Sequence of chain 1.A:
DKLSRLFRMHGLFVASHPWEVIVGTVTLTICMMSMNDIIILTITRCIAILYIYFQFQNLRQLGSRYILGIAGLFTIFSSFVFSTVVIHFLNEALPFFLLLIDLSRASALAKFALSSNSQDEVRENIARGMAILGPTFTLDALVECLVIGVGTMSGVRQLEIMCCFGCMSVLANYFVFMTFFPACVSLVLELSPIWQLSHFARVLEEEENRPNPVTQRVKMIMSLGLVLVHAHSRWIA

Binding-site contacts:
Ligand atom CAO contacts residue LEU274 of chain 1.A at 4.3 Å (hydrophobic).
Ligand atom CBA contacts residue VAL275 of chain 1.A at 4.5 Å (hydrophobic).
Ligand atom CAI contacts residue TYR114 of chain 1.B at 4.0 Å (hydrophobic).
Ligand atom CBA contacts residue PHE128 of chain 1.B at 4.0 Å (hydrophobic).
Ligand atom CAZ contacts residue TYR114 of chain 1.B at 3.8 Å (hydrophobic).
Ligand atom CAA contacts residue CYS106 of chain 1.B at 4.0 Å (hydrophobic).
Ligand atom CAP contacts residue ALA110 of chain 1.B at 4.4 Å (hydrophobic).
Ligand atom CAV contacts residue TYR114 of chain 1.B at 3.9 Å (hydrophobic).
Ligand atom CAU contacts residue TYR113 of chain 1.B at 4.2 Å (hydrophobic).
Ligand atom CAA contacts residue ALA110 of chain 1.B at 4.3 Å (hydrophobic).
Ligand atom CAB contacts residue CYS106 of chain 1.B at 4.1 Å (hydrophobic).
Ligand atom CAE contacts residue TYR113 of chain 1.B at 3.6 Å (hydrophobic).
Ligand atom CAB contacts residue PHE128 of chain 1.B at 4.2 Å (hydrophobic).
Ligand atom CAE contacts residue ALA110 of chain 1.B at 4.3 Å (hydrophobic).
Ligand atom OAG contacts residue TYR114 of chain 1.B at 4.4 Å.
Ligand atom CAL contacts residue TYR114 of chain 1.B at 3.7 Å (hydrophobic).
Ligand atom CAU contacts residue HIS278 of chain 1.A at 4.0 Å.
Ligand atom CAC contacts residue TYR113 of chain 1.B at 4.2 Å (hydrophobic).
Ligand atom CAB contacts residue ALA110 of chain 1.B at 4.0 Å (hydrophobic).
Ligand atom CAC contacts residue HIS278 of chain 1.A at 3.5 Å.
Ligand atom CAB contacts residue ALA109 of chain 1.B at 4.1 Å (hydrophobic).
Ligand atom CAC contacts residue LEU120 of chain 1.B at 3.8 Å (hydrophobic).
Ligand atom CAN contacts residue GLY271 of chain 1.A at 4.2 Å.
Ligand atom CAJ contacts residue LEU120 of chain 1.B at 4.5 Å (hydrophobic).
Ligand atom CAN contacts residue VAL275 of chain 1.A at 3.6 Å (hydrophobic).
Ligand atom CAK contacts residue TYR114 of chain 1.B at 4.3 Å (hydrophobic).
Ligand atom CBB contacts residue TYR113 of chain 1.B at 4.4 Å (hydrophobic).

Sequence of chain 1.B:
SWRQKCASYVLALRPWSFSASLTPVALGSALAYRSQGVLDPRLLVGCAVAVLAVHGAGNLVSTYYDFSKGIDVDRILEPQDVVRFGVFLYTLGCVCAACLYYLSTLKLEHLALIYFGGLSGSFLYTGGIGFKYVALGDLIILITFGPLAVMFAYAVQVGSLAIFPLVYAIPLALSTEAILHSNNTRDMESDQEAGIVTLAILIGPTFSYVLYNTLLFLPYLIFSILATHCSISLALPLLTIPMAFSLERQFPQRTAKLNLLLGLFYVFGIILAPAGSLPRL

A protein and the small-molecule ligand that binds it are described below.
Small molecule (SMILES): CC(C)CCC[C@@H](C)[C@H]1CC[C@H]2[C@@H]3CC=C4C[C@@H](OC(=O)CCC(=O)O)CC[C@]4(C)[C@H]3CC[C@]12C